Binding-site contacts:
Ligand atom O2G contacts residue VAL359 of chain 1.B at 3.6 Å (h-bond).
Ligand atom C6 contacts residue TYR493 of chain 1.B at 3.6 Å (hydrophobic).
Ligand atom O1B contacts residue ARG541 of chain 1.B at 3.1 Å (salt-bridge).
Ligand atom O3A contacts residue THR362 of chain 1.B at 3.5 Å.
Ligand atom N7 contacts residue TYR493 of chain 1.B at 3.0 Å (h-bond).
Ligand atom C5 contacts residue HIS319 of chain 1.B at 3.4 Å.
Ligand atom N6 contacts residue TYR320 of chain 1.B at 3.1 Å (h-bond).
Ligand atom S1G contacts residue THR362 of chain 1.B at 2.7 Å (h-bond).
Ligand atom O5' contacts residue SER363 of chain 1.B at 3.5 Å (h-bond).
Ligand atom O2A contacts residue SER363 of chain 1.B at 3.2 Å (h-bond).
Ligand atom N6 contacts residue TYR493 of chain 1.B at 2.9 Å (h-bond).
Ligand atom O3' contacts residue ARG541 of chain 1.B at 3.1 Å (salt-bridge).
Ligand atom N1 contacts residue ASP318 of chain 1.B at 3.3 Å (salt-bridge).
Ligand atom O2G contacts residue PRO357 of chain 1.B at 2.2 Å (h-bond).
Ligand atom O5' contacts residue GLY360 of chain 1.B at 3.4 Å.
Ligand atom O2A contacts residue LYS361 of chain 1.B at 2.9 Å (salt-bridge).
Ligand atom N6 contacts residue HIS319 of chain 1.B at 3.3 Å (h-bond).
Ligand atom C2 contacts residue ASP318 of chain 1.B at 3.5 Å.
Ligand atom O2A contacts residue THR362 of chain 1.B at 2.6 Å (h-bond).
Ligand atom O2A contacts residue GLY360 of chain 1.B at 3.0 Å.
Ligand atom O1A contacts residue VAL359 of chain 1.B at 2.8 Å (h-bond).
Ligand atom N6 contacts residue ILE501 of chain 1.B at 3.5 Å.
Ligand atom C5' contacts residue GLY358 of chain 1.B at 3.3 Å.
Ligand atom O4' contacts residue VAL540 of chain 1.B at 3.4 Å.
Ligand atom O3G contacts residue PRO357 of chain 1.B at 3.1 Å (h-bond).
Ligand atom PA contacts residue VAL359 of chain 1.B at 3.3 Å.
Ligand atom O3B contacts residue THR362 of chain 1.B at 2.6 Å (h-bond).
Ligand atom O3A contacts residue ARG541 of chain 1.B at 3.6 Å (salt-bridge).
Ligand atom PG contacts residue PRO357 of chain 1.B at 3.2 Å.
Ligand atom N1 contacts residue HIS319 of chain 1.B at 3.4 Å.
Ligand atom O1A contacts residue GLY358 of chain 1.B at 2.9 Å (h-bond).
Ligand atom PG contacts residue THR362 of chain 1.B at 3.2 Å.
Ligand atom C4' contacts residue ARG541 of chain 1.B at 3.4 Å.
Ligand atom C3' contacts residue ARG541 of chain 1.B at 3.4 Å.
Ligand atom C6 contacts residue HIS319 of chain 1.B at 3.2 Å.
Ligand atom S1G contacts residue LYS361 of chain 1.B at 3.4 Å (salt-bridge).
Ligand atom C5 contacts residue TYR493 of chain 1.B at 3.6 Å (hydrophobic).
Ligand atom O2A contacts residue VAL359 of chain 1.B at 2.9 Å (h-bond).
Ligand atom N1 contacts residue TYR320 of chain 1.B at 3.6 Å (h-bond).
Ligand atom C8 contacts residue VAL540 of chain 1.B at 3.4 Å (hydrophobic).

A small-molecule ligand and the protein it binds are described below.
Small molecule (SMILES): Nc1ncnc2c1ncn2[C@@H]1O[C@H](COP(=O)(O)OP(=O)(O)OP(O)(O)=S)[C@@H](O)[C@H]1O

Sequence of chain 1.B:
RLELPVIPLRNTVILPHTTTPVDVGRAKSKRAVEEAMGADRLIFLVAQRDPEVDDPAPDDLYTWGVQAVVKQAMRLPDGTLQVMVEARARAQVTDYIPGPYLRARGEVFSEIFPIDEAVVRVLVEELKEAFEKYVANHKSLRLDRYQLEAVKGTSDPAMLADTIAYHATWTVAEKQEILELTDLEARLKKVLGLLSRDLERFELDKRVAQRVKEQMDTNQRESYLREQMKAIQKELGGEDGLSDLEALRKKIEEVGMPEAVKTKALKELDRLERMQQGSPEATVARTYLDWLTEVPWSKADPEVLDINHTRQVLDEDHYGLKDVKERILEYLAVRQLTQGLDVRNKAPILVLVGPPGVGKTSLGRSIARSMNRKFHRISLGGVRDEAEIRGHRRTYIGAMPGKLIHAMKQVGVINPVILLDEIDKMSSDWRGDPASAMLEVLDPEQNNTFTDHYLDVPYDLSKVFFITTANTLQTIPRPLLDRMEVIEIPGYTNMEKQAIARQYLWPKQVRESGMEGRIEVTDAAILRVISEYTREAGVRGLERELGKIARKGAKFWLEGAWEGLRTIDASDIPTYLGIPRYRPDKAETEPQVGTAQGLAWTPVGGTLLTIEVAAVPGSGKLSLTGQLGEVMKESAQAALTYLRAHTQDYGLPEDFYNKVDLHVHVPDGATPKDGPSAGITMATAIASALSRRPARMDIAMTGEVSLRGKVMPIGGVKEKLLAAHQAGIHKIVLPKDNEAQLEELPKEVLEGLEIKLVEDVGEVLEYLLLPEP